Binding-site contacts:
Ligand atom O contacts residue SER129 of chain 1.B at 4.3 Å.
Ligand atom C contacts residue PHE159 of chain 1.A at 4.3 Å (hydrophobic).
Ligand atom CA contacts residue LEU117 of chain 1.B at 4.0 Å (hydrophobic).
Ligand atom N contacts residue TYR202 of chain 1.A at 3.6 Å.
Ligand atom CA contacts residue SER129 of chain 1.B at 4.3 Å.
Ligand atom CA contacts residue THR204 of chain 1.A at 4.2 Å.
Ligand atom O contacts residue PHE207 of chain 1.A at 4.4 Å.
Ligand atom N contacts residue PHE159 of chain 1.A at 3.3 Å (h-bond).
Ligand atom C contacts residue SER129 of chain 1.B at 3.5 Å.
Ligand atom N contacts residue PHE207 of chain 1.A at 3.9 Å.
Ligand atom O contacts residue ARG65 of chain 1.B at 2.8 Å (salt-bridge).
Ligand atom C contacts residue LEU117 of chain 1.B at 4.4 Å (hydrophobic).
Ligand atom CA contacts residue PHE207 of chain 1.A at 4.3 Å (hydrophobic).
Ligand atom O contacts residue THR204 of chain 1.A at 2.4 Å (h-bond).
Ligand atom OXT contacts residue ARG65 of chain 1.B at 3.0 Å (salt-bridge).
Ligand atom N contacts residue THR204 of chain 1.A at 4.3 Å.
Ligand atom O contacts residue PHE63 of chain 1.B at 4.1 Å.
Ligand atom O contacts residue TYR202 of chain 1.A at 3.9 Å.
Ligand atom OXT contacts residue PHE159 of chain 1.A at 3.9 Å.
Ligand atom CA contacts residue PHE159 of chain 1.A at 3.2 Å (hydrophobic).
Ligand atom CA contacts residue PHE63 of chain 1.B at 4.2 Å (hydrophobic).
Ligand atom OXT contacts residue SER129 of chain 1.B at 2.4 Å (h-bond).
Ligand atom OXT contacts residue THR204 of chain 1.A at 4.3 Å.
Ligand atom C contacts residue ARG65 of chain 1.B at 3.5 Å.
Ligand atom N contacts residue PHE63 of chain 1.B at 4.1 Å.
Ligand atom OXT contacts residue PHE63 of chain 1.B at 3.4 Å.
Ligand atom C contacts residue THR204 of chain 1.A at 3.5 Å.
Ligand atom C contacts residue PHE63 of chain 1.B at 3.7 Å (hydrophobic).

This protein binds this small molecule.
Small molecule (SMILES): NCC(=O)O

Sequence of chain 1.B:
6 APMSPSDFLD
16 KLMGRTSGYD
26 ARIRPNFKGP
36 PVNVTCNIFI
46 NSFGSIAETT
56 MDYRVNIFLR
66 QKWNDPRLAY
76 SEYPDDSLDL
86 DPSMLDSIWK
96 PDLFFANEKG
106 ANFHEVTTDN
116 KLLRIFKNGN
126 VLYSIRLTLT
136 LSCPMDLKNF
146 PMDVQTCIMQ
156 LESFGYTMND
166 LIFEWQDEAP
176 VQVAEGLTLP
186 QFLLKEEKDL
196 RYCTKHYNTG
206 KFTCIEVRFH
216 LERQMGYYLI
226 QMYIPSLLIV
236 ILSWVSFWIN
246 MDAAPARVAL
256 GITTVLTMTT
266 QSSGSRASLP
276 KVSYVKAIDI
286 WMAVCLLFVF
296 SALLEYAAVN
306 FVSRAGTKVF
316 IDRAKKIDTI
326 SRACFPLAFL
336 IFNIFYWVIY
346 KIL

Sequence of chain 1.A:
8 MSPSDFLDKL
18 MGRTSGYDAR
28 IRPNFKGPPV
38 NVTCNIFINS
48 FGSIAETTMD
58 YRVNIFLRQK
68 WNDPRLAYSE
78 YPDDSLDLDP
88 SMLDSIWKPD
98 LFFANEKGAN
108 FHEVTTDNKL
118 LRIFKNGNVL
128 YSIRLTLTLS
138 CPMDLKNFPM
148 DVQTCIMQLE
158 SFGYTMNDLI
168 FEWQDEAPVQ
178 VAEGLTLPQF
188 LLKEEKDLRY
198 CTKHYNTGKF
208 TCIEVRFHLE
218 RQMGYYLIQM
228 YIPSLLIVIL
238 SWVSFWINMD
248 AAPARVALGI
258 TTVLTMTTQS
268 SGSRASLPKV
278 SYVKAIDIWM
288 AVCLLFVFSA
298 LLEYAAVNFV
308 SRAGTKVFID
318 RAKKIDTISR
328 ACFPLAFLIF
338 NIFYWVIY